Sequence of chain 1.A:
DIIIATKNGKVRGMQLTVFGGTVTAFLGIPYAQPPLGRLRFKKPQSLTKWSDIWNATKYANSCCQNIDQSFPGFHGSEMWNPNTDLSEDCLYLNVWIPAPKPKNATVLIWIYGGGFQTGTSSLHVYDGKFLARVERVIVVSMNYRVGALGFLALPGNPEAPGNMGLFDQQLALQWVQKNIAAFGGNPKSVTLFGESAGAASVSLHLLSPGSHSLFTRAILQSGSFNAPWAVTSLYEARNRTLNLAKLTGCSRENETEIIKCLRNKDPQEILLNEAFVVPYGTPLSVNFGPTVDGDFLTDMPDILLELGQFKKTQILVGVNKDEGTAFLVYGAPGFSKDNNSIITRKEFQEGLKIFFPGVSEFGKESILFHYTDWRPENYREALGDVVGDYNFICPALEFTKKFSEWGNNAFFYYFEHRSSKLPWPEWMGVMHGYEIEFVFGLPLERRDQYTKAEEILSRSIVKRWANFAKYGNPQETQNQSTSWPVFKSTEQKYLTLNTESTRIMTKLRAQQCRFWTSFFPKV

A protein and the small-molecule ligand that binds it are described below.
Small molecule (SMILES): CC(=O)N[C@H]1[C@H](O[C@H]2[C@H](O)[C@@H](NC(C)=O)CO[C@@H]2CO[C@H]2O[C@@H](C)[C@@H](O)[C@@H](O)[C@@H]2O)O[C@H](CO)[C@@H](O)[C@@H]1O

Binding-site contacts:
Ligand atom C7 contacts residue ASN241 of chain 1.A at 3.8 Å.
Ligand atom C2 contacts residue ASN245 of chain 1.A at 4.1 Å.
Ligand atom C6 contacts residue ASN245 of chain 1.A at 3.1 Å.
Ligand atom N2 contacts residue ASN241 of chain 1.A at 2.9 Å (h-bond).
Ligand atom N2 contacts residue TYR237 of chain 1.A at 3.2 Å (h-bond).
Ligand atom C3 contacts residue ASN241 of chain 1.A at 3.8 Å.
Ligand atom C4 contacts residue PHE278 of chain 1.A at 3.6 Å (hydrophobic).
Ligand atom C5 contacts residue PRO281 of chain 1.A at 4.2 Å (hydrophobic).
Ligand atom O7 contacts residue ASN241 of chain 1.A at 4.3 Å.
Ligand atom C5 contacts residue ASN245 of chain 1.A at 3.7 Å.
Ligand atom C2 contacts residue PRO281 of chain 1.A at 4.2 Å (hydrophobic).
Ligand atom O7 contacts residue PRO281 of chain 1.A at 3.4 Å.
Ligand atom C8 contacts residue TYR237 of chain 1.A at 3.1 Å (hydrophobic).
Ligand atom O6 contacts residue ASN245 of chain 1.A at 3.0 Å (h-bond).
Ligand atom O4 contacts residue LEU249 of chain 1.A at 4.0 Å.
Ligand atom O5 contacts residue PRO281 of chain 1.A at 4.3 Å.
Ligand atom O3 contacts residue LEU249 of chain 1.A at 3.2 Å.
Ligand atom O4 contacts residue VAL279 of chain 1.A at 4.4 Å.
Ligand atom C4 contacts residue PRO281 of chain 1.A at 4.4 Å (hydrophobic).
Ligand atom C6 contacts residue PRO281 of chain 1.A at 4.3 Å (hydrophobic).
Ligand atom O5 contacts residue ASN241 of chain 1.A at 2.4 Å (h-bond).
Ligand atom C1 contacts residue ASN245 of chain 1.A at 4.1 Å.
Ligand atom C6 contacts residue VAL280 of chain 1.A at 3.2 Å (hydrophobic).
Ligand atom C5 contacts residue PHE278 of chain 1.A at 4.0 Å (hydrophobic).
Ligand atom C1 contacts residue ASN241 of chain 1.A at 1.4 Å.
Ligand atom O2 contacts residue LYS248 of chain 1.A at 3.8 Å.
Ligand atom C4 contacts residue ASN241 of chain 1.A at 4.2 Å.
Ligand atom O4 contacts residue PHE278 of chain 1.A at 2.2 Å (h-bond).
Ligand atom O2 contacts residue ASN245 of chain 1.A at 3.8 Å.
Ligand atom C7 contacts residue TYR237 of chain 1.A at 3.6 Å (hydrophobic).
Ligand atom C6 contacts residue PHE278 of chain 1.A at 3.3 Å (hydrophobic).
Ligand atom C5 contacts residue ASN241 of chain 1.A at 3.6 Å.
Ligand atom O3 contacts residue PRO281 of chain 1.A at 3.3 Å.
Ligand atom O5 contacts residue ASN245 of chain 1.A at 2.9 Å (h-bond).
Ligand atom C3 contacts residue PRO281 of chain 1.A at 4.2 Å (hydrophobic).
Ligand atom C1 contacts residue ASN245 of chain 1.A at 3.9 Å.
Ligand atom C2 contacts residue TYR237 of chain 1.A at 4.4 Å (hydrophobic).
Ligand atom C7 contacts residue PRO281 of chain 1.A at 4.4 Å (hydrophobic).
Ligand atom C6 contacts residue PRO281 of chain 1.A at 3.5 Å (hydrophobic).
Ligand atom C2 contacts residue ASN241 of chain 1.A at 2.5 Å.